Binding-site contacts:
Ligand atom C5 contacts residue SER329 of chain 3.A at 4.3 Å.
Ligand atom N2 contacts residue ASN327 of chain 3.A at 3.0 Å (h-bond).
Ligand atom C2 contacts residue ASN327 of chain 3.A at 2.4 Å.
Ligand atom C3 contacts residue ASN327 of chain 3.A at 3.8 Å.
Ligand atom O5 contacts residue SER329 of chain 3.A at 3.8 Å.
Ligand atom O7 contacts residue ASN327 of chain 3.A at 3.4 Å (h-bond).
Ligand atom O5 contacts residue ASN327 of chain 3.A at 2.3 Å (h-bond).
Ligand atom C8 contacts residue ASN327 of chain 3.A at 4.1 Å.
Ligand atom C7 contacts residue ASN327 of chain 3.A at 3.4 Å.
Ligand atom O7 contacts residue SER329 of chain 3.A at 4.0 Å.
Ligand atom C1 contacts residue ASN327 of chain 3.A at 1.4 Å.
Ligand atom C5 contacts residue ASN327 of chain 3.A at 3.7 Å.
Ligand atom C1 contacts residue SER329 of chain 3.A at 3.4 Å.
Ligand atom C4 contacts residue ASN327 of chain 3.A at 4.2 Å.

This small molecule binds to this protein.
Small molecule (SMILES): CC(=O)N[C@@H]1[C@@H](O)[C@H](O)[C@@H](CO)O[C@H]1O

Sequence of chain 3.A:
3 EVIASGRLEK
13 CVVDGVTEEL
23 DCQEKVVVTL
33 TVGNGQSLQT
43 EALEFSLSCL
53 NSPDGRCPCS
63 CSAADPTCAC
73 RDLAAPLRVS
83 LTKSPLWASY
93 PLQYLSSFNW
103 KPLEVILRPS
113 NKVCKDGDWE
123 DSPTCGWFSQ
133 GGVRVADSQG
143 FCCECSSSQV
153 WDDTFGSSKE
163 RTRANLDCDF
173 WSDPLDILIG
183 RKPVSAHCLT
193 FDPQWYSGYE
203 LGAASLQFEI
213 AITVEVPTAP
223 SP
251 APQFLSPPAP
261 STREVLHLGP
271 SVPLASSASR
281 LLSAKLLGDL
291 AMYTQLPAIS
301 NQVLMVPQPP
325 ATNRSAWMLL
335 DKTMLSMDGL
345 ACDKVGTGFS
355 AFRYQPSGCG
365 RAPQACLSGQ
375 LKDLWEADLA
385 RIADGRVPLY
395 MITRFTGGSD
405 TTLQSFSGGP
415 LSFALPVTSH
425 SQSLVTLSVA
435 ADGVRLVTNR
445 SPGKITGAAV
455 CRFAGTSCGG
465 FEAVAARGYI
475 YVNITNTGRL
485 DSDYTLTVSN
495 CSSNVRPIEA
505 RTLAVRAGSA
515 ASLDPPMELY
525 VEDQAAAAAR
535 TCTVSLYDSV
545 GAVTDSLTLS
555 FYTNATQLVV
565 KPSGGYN